The protein below binds the small molecule below.
Small molecule (SMILES): CN[C@@H]1[C@@H](O[C@H]2O[C@H](CO)[C@@H](N)[C@H](O)[C@H]2O)O[C@H]2C[C@@H](N)[C@@H](O[C@H]3[C@H](O)[C@@H](O)[C@H](N)C[C@@H]3N)O[C@@H]2[C@@H]1O

Sequence of chain 1.SA:
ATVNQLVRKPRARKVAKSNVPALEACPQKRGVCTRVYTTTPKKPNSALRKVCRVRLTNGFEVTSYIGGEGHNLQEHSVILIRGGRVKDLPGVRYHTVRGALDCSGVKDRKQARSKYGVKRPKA

Binding-site contacts:
Ligand atom CB3 contacts residue THR41 of chain 1.SA at 4.1 Å.
Ligand atom OB3 contacts residue THR41 of chain 1.SA at 3.6 Å.
Ligand atom CB4 contacts residue THR41 of chain 1.SA at 3.8 Å.
Ligand atom OB1 contacts residue THR41 of chain 1.SA at 4.3 Å.
Ligand atom CB2 contacts residue THR41 of chain 1.SA at 3.8 Å.
Ligand atom NB4 contacts residue THR41 of chain 1.SA at 4.4 Å.